The small molecule below binds the protein below.
Small molecule (SMILES): CC(C)=CCC/C(C)=C/C=C/C(C)=C/C=C/C(C)=C/C=C/C=C(C)/C=C/C=C(C)/C=C/C=C(\C)CCC=C(C)C

Sequence of chain 1.O:
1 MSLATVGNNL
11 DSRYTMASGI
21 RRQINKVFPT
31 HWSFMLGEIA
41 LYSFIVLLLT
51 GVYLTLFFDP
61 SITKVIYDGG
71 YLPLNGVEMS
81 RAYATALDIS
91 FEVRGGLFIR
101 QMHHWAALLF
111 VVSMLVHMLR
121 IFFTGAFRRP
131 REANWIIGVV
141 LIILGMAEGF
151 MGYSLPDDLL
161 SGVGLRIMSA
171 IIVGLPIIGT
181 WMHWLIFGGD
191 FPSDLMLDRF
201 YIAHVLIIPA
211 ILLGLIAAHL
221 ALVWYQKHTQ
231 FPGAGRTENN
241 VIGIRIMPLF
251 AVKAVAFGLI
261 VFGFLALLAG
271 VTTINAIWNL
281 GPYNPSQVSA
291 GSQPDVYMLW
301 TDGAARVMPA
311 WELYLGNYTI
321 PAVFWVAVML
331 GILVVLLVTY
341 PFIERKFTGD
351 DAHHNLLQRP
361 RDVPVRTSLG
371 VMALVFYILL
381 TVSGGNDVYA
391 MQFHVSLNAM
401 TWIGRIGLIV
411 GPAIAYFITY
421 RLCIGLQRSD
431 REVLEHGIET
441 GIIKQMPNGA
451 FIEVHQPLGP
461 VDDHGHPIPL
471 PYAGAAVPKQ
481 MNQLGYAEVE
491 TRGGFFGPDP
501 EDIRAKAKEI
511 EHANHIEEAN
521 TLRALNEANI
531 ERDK

Binding-site contacts:
Ligand atom C67 contacts residue ILE142 of chain 1.O at 3.4 Å (hydrophobic).
Ligand atom C60 contacts residue CDL1 of chain 1.WC at 3.6 Å.
Ligand atom C13 contacts residue ALA413 of chain 1.O at 3.8 Å (hydrophobic).
Ligand atom C14 contacts residue SER43 of chain 1.V at 3.9 Å.
Ligand atom C14 contacts residue ALA413 of chain 1.O at 3.9 Å (hydrophobic).
Ligand atom C21 contacts residue MET372 of chain 1.O at 3.5 Å (hydrophobic).
Ligand atom C18 contacts residue SER43 of chain 1.V at 3.6 Å.
Ligand atom C56 contacts residue LEU333 of chain 1.O at 3.7 Å (hydrophobic).
Ligand atom C6 contacts residue GLY74 of chain 1.V at 3.9 Å.
Ligand atom C59 contacts residue LEU333 of chain 1.O at 3.9 Å (hydrophobic).
Ligand atom C5 contacts residue GLY74 of chain 1.V at 3.8 Å.
Ligand atom C62 contacts residue VAL334 of chain 1.O at 3.7 Å (hydrophobic).
Ligand atom C7 contacts residue LEU75 of chain 1.V at 3.7 Å (hydrophobic).
Ligand atom C68 contacts residue MET146 of chain 1.O at 3.5 Å (hydrophobic).
Ligand atom C67 contacts residue LEU337 of chain 1.O at 3.8 Å (hydrophobic).
Ligand atom C8 contacts residue LEU75 of chain 1.V at 3.9 Å (hydrophobic).
Ligand atom C68 contacts residue TRP300 of chain 1.O at 3.8 Å (hydrophobic).
Ligand atom C8 contacts residue GLY74 of chain 1.V at 4.0 Å.
Ligand atom C52 contacts residue MET372 of chain 1.O at 3.9 Å (hydrophobic).
Ligand atom C67 contacts residue ILE143 of chain 1.O at 3.8 Å (hydrophobic).
Ligand atom C12 contacts residue ALA413 of chain 1.O at 3.8 Å (hydrophobic).
Ligand atom C64 contacts residue TYR377 of chain 1.O at 3.7 Å (hydrophobic).
Ligand atom C9 contacts residue LEU75 of chain 1.V at 3.7 Å (hydrophobic).
Ligand atom C66 contacts residue MET146 of chain 1.O at 4.0 Å (hydrophobic).
Ligand atom C61 contacts residue TRP300 of chain 1.O at 3.9 Å (hydrophobic).
Ligand atom C15 contacts residue SER43 of chain 1.V at 3.3 Å.
Ligand atom C55 contacts residue LEU333 of chain 1.O at 3.5 Å (hydrophobic).
Ligand atom C58 contacts residue CDL1 of chain 1.WC at 3.9 Å.
Ligand atom C54 contacts residue ALA373 of chain 1.O at 3.8 Å (hydrophobic).
Ligand atom C8 contacts residue LEU71 of chain 1.V at 3.7 Å (hydrophobic).
Ligand atom C55 contacts residue ALA373 of chain 1.O at 3.7 Å (hydrophobic).
Ligand atom C11 contacts residue GLY40 of chain 1.V at 3.9 Å.
Ligand atom C57 contacts residue LEU333 of chain 1.O at 3.5 Å (hydrophobic).
Ligand atom C18 contacts residue ILE409 of chain 1.O at 3.3 Å (hydrophobic).
Ligand atom C59 contacts residue CDL1 of chain 1.WC at 3.7 Å.
Ligand atom C13 contacts residue LEU71 of chain 1.V at 3.6 Å (hydrophobic).
Ligand atom C54 contacts residue LEU333 of chain 1.O at 3.9 Å (hydrophobic).
Ligand atom C63 contacts residue TRP300 of chain 1.O at 3.7 Å (hydrophobic).
Ligand atom C16 contacts residue SER43 of chain 1.V at 3.8 Å.
Ligand atom C63 contacts residue TYR377 of chain 1.O at 3.7 Å (hydrophobic).

Sequence of chain 1.V:
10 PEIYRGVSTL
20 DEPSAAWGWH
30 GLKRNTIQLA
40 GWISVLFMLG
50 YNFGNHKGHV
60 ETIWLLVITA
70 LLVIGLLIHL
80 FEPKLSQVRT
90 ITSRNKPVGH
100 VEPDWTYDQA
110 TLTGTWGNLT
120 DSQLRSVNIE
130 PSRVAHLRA